Binding-site contacts:
Ligand atom O04 contacts residue HIS307 of chain 1.B at 4.0 Å.
Ligand atom C10 contacts residue GLY310 of chain 1.B at 3.7 Å.
Ligand atom C01 contacts residue HIS303 of chain 1.B at 4.0 Å.
Ligand atom N09 contacts residue LEU330 of chain 1.B at 4.1 Å.
Ligand atom O20 contacts residue VAL331 of chain 1.B at 4.4 Å.
Ligand atom O20 contacts residue GLN334 of chain 1.B at 4.1 Å.
Ligand atom O02 contacts residue HIS307 of chain 1.B at 4.4 Å.
Ligand atom C06 contacts residue GLY310 of chain 1.B at 4.1 Å.
Ligand atom N11 contacts residue GLU312 of chain 1.B at 3.9 Å.
Ligand atom C18 contacts residue GLY332 of chain 1.B at 4.4 Å.
Ligand atom C07 contacts residue GLY332 of chain 1.B at 4.4 Å.
Ligand atom N12 contacts residue GLY332 of chain 1.B at 4.3 Å.
Ligand atom C10 contacts residue LEU330 of chain 1.B at 3.2 Å (hydrophobic).
Ligand atom C07 contacts residue TYR580 of chain 1.B at 4.2 Å (hydrophobic).
Ligand atom C10 contacts residue GLU312 of chain 1.B at 2.9 Å.
Ligand atom N11 contacts residue VAL331 of chain 1.B at 4.3 Å.
Ligand atom C07 contacts residue GLY310 of chain 1.B at 3.8 Å.
Ligand atom C03 contacts residue GLY306 of chain 1.B at 4.1 Å.
Ligand atom C06 contacts residue GLY332 of chain 1.B at 3.5 Å.
Ligand atom O02 contacts residue TYR580 of chain 1.B at 4.2 Å.
Ligand atom C13 contacts residue GLY332 of chain 1.B at 4.3 Å.
Ligand atom O04 contacts residue GLY306 of chain 1.B at 3.8 Å.
Ligand atom O04 contacts residue GLY332 of chain 1.B at 4.0 Å.
Ligand atom C03 contacts residue GLY332 of chain 1.B at 4.1 Å.
Ligand atom O19 contacts residue VAL331 of chain 1.B at 4.2 Å.
Ligand atom N09 contacts residue GLU312 of chain 1.B at 3.6 Å.
Ligand atom N11 contacts residue TYR580 of chain 1.B at 4.2 Å.
Ligand atom N11 contacts residue GLY310 of chain 1.B at 2.9 Å (h-bond).
Ligand atom C05 contacts residue GLY332 of chain 1.B at 3.4 Å.
Ligand atom O20 contacts residue GLY333 of chain 1.B at 3.9 Å.
Ligand atom O20 contacts residue GLY332 of chain 1.B at 3.2 Å (h-bond).
Ligand atom C07 contacts residue LEU330 of chain 1.B at 4.3 Å (hydrophobic).
Ligand atom O14 contacts residue VAL331 of chain 1.B at 3.4 Å.
Ligand atom C01 contacts residue HIS307 of chain 1.B at 4.2 Å.
Ligand atom C06 contacts residue GLY306 of chain 1.B at 4.3 Å.
Ligand atom C13 contacts residue VAL331 of chain 1.B at 4.2 Å (hydrophobic).
Ligand atom C18 contacts residue GLN334 of chain 1.B at 4.3 Å.
Ligand atom O14 contacts residue GLY332 of chain 1.B at 3.3 Å (h-bond).
Ligand atom O04 contacts residue HIS303 of chain 1.B at 4.4 Å.
Ligand atom N11 contacts residue LEU330 of chain 1.B at 3.4 Å (h-bond).

A protein and the small-molecule ligand that binds it are described below.
Small molecule (SMILES): COC(=O)[C@H](Cc1cnc[nH]1)NC(=O)CN(CC(=O)O)Cc1ccccc1

Sequence of chain 1.B:
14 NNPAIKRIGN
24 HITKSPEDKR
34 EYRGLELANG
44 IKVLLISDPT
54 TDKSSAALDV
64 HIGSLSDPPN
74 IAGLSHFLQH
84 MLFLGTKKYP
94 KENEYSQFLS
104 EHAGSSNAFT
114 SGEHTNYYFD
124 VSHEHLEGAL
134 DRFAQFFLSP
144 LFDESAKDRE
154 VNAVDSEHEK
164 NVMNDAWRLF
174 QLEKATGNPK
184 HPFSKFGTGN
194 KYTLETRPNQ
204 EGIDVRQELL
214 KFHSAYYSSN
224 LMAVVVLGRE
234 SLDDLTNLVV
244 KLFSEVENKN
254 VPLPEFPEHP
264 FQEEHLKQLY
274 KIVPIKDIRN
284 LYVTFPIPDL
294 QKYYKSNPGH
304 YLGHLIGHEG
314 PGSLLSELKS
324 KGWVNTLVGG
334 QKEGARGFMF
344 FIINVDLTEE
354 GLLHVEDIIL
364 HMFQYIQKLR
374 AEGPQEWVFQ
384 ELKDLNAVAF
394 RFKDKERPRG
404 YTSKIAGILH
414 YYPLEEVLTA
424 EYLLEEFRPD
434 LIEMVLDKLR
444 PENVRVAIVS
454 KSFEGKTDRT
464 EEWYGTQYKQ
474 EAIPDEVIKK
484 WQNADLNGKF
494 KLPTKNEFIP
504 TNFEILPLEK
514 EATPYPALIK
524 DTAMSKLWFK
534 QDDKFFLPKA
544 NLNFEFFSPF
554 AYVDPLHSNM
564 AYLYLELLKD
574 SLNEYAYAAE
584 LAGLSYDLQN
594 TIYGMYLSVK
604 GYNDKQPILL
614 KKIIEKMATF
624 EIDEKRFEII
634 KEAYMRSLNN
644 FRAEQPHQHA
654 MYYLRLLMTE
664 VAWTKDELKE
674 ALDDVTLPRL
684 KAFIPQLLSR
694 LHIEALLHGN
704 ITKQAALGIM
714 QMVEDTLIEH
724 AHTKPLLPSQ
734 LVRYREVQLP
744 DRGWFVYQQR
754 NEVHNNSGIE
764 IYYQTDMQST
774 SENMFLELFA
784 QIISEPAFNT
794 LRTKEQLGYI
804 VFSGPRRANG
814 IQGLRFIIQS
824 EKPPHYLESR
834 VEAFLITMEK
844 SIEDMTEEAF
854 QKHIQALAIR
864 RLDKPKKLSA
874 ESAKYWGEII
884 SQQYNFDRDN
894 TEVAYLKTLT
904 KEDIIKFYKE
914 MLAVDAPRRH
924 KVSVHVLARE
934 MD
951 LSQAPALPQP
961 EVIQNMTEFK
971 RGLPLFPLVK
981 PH